Binding-site contacts:
Ligand atom C6 contacts residue PRO200 of chain 1.G at 4.0 Å (hydrophobic).
Ligand atom C8 contacts residue HIS415 of chain 1.G at 3.6 Å.
Ligand atom C6 contacts residue VAL199 of chain 1.G at 4.3 Å (hydrophobic).
Ligand atom N1 contacts residue PRO200 of chain 1.G at 4.1 Å.
Ligand atom C6 contacts residue PRO416 of chain 1.G at 3.0 Å (hydrophobic).
Ligand atom C2 contacts residue PRO416 of chain 1.G at 3.9 Å (hydrophobic).
Ligand atom C4 contacts residue PRO200 of chain 1.G at 4.1 Å (hydrophobic).
Ligand atom C5 contacts residue PRO200 of chain 1.G at 3.8 Å (hydrophobic).
Ligand atom N7 contacts residue PRO200 of chain 1.G at 4.0 Å.
Ligand atom N1 contacts residue GLY424 of chain 1.G at 3.5 Å (h-bond).
Ligand atom N1 contacts residue VAL199 of chain 1.G at 3.7 Å.
Ligand atom C2 contacts residue VAL199 of chain 1.G at 4.2 Å (hydrophobic).
Ligand atom C6 contacts residue SER417 of chain 1.G at 4.5 Å.
Ligand atom N7 contacts residue HIS415 of chain 1.G at 3.8 Å.
Ligand atom N7 contacts residue SER417 of chain 1.G at 4.4 Å.
Ligand atom C6 contacts residue GLY424 of chain 1.G at 4.5 Å.
Ligand atom O3P contacts residue LYS198 of chain 1.G at 4.5 Å.
Ligand atom C8 contacts residue PRO200 of chain 1.G at 4.4 Å (hydrophobic).
Ligand atom N6 contacts residue SER417 of chain 1.G at 3.8 Å.
Ligand atom N3 contacts residue PRO200 of chain 1.G at 4.2 Å.
Ligand atom N7 contacts residue ASN394 of chain 1.G at 4.3 Å.
Ligand atom C1' contacts residue PRO416 of chain 1.G at 4.5 Å (hydrophobic).
Ligand atom N6 contacts residue GLY424 of chain 1.G at 3.8 Å.
Ligand atom O3P contacts residue PRO200 of chain 1.G at 3.9 Å.
Ligand atom C2 contacts residue GLY424 of chain 1.G at 4.1 Å.
Ligand atom N6 contacts residue PRO200 of chain 1.G at 4.4 Å.
Ligand atom C4 contacts residue PRO416 of chain 1.G at 4.0 Å (hydrophobic).
Ligand atom O1P contacts residue PRO200 of chain 1.G at 4.1 Å.
Ligand atom N6 contacts residue VAL199 of chain 1.G at 4.5 Å.
Ligand atom C5 contacts residue PRO416 of chain 1.G at 3.6 Å (hydrophobic).
Ligand atom N9 contacts residue PRO416 of chain 1.G at 4.2 Å.
Ligand atom N6 contacts residue PRO416 of chain 1.G at 3.1 Å (h-bond).
Ligand atom N1 contacts residue PRO416 of chain 1.G at 3.2 Å (h-bond).
Ligand atom C2 contacts residue PRO200 of chain 1.G at 4.1 Å (hydrophobic).
Ligand atom N7 contacts residue PRO416 of chain 1.G at 4.4 Å.
Ligand atom N9 contacts residue PRO200 of chain 1.G at 4.4 Å.
Ligand atom P contacts residue PRO200 of chain 1.G at 4.5 Å.
Ligand atom C2' contacts residue HIS415 of chain 1.G at 3.9 Å.
Ligand atom N3 contacts residue PRO416 of chain 1.G at 4.1 Å.

The small molecule below binds the protein below.
Small molecule (SMILES): Nc1ncnc2c1ncn2[C@H]1C[C@H](O)[C@@H](COP(=O)(O)O)O1

Sequence of chain 1.G:
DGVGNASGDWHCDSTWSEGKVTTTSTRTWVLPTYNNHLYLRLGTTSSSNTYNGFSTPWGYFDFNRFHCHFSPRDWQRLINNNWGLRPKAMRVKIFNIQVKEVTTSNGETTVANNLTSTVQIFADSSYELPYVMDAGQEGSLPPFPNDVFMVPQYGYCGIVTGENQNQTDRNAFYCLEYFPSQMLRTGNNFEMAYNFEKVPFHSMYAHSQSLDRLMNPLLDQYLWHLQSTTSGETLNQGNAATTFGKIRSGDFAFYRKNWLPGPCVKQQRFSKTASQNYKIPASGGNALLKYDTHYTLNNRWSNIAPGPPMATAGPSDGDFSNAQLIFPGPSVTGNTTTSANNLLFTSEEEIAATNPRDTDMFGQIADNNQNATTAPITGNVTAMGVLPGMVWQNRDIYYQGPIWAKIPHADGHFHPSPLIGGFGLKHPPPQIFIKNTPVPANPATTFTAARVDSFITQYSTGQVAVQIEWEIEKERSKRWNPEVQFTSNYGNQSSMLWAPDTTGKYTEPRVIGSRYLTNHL